Sequence of chain 1.B:
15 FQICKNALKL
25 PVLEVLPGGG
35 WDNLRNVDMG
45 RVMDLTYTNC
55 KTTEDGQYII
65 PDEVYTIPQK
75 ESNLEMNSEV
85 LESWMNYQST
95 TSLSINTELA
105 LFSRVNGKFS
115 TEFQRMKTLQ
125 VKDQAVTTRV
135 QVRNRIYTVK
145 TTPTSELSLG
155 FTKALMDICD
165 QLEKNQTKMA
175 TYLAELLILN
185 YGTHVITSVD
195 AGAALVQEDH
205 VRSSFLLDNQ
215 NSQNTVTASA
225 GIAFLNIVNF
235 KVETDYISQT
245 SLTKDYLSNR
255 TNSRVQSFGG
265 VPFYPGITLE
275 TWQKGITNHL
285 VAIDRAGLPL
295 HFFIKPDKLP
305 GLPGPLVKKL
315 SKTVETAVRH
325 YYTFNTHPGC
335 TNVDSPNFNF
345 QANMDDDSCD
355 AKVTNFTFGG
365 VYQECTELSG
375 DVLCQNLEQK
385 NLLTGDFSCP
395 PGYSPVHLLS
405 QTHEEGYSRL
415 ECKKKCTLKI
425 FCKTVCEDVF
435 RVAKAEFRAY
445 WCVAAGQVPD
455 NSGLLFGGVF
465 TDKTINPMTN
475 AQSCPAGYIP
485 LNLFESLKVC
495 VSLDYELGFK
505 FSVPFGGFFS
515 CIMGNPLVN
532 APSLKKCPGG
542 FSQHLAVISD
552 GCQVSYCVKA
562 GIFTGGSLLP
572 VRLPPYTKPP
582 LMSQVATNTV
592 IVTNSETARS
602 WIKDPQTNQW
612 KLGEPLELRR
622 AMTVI

A protein and the small-molecule ligand that binds it are described below.
Small molecule (SMILES): CC(=O)N[C@@H]1[C@@H](O)[C@H](O)[C@@H](CO)O[C@H]1O

Binding-site contacts:
Ligand atom C5 contacts residue ASN169 of chain 1.C at 3.7 Å.
Ligand atom C2 contacts residue ASN169 of chain 1.C at 2.5 Å.
Ligand atom O5 contacts residue ASN169 of chain 1.C at 2.4 Å (h-bond).
Ligand atom O7 contacts residue ASN169 of chain 1.C at 3.1 Å (h-bond).
Ligand atom O6 contacts residue LYS172 of chain 1.C at 4.4 Å.
Ligand atom C8 contacts residue THR588 of chain 1.C at 4.5 Å.
Ligand atom C7 contacts residue ASN169 of chain 1.C at 3.2 Å.
Ligand atom C1 contacts residue ASN169 of chain 1.C at 1.4 Å.
Ligand atom C4 contacts residue ASN169 of chain 1.C at 4.2 Å.
Ligand atom C8 contacts residue CYS416 of chain 1.B at 3.7 Å (hydrophobic).
Ligand atom O7 contacts residue GLN585 of chain 1.C at 4.0 Å.
Ligand atom C6 contacts residue THR171 of chain 1.C at 4.3 Å.
Ligand atom C8 contacts residue ASN169 of chain 1.C at 4.3 Å.
Ligand atom O7 contacts residue VAL586 of chain 1.C at 4.3 Å.
Ligand atom N2 contacts residue ASN169 of chain 1.C at 2.9 Å (h-bond).
Ligand atom O6 contacts residue GLN585 of chain 1.C at 3.8 Å.
Ligand atom C1 contacts residue GLN585 of chain 1.C at 4.2 Å.
Ligand atom C3 contacts residue ASN169 of chain 1.C at 3.8 Å.
Ligand atom O5 contacts residue GLN585 of chain 1.C at 3.9 Å.
Ligand atom C2 contacts residue GLN585 of chain 1.C at 4.0 Å.

Sequence of chain 1.C:
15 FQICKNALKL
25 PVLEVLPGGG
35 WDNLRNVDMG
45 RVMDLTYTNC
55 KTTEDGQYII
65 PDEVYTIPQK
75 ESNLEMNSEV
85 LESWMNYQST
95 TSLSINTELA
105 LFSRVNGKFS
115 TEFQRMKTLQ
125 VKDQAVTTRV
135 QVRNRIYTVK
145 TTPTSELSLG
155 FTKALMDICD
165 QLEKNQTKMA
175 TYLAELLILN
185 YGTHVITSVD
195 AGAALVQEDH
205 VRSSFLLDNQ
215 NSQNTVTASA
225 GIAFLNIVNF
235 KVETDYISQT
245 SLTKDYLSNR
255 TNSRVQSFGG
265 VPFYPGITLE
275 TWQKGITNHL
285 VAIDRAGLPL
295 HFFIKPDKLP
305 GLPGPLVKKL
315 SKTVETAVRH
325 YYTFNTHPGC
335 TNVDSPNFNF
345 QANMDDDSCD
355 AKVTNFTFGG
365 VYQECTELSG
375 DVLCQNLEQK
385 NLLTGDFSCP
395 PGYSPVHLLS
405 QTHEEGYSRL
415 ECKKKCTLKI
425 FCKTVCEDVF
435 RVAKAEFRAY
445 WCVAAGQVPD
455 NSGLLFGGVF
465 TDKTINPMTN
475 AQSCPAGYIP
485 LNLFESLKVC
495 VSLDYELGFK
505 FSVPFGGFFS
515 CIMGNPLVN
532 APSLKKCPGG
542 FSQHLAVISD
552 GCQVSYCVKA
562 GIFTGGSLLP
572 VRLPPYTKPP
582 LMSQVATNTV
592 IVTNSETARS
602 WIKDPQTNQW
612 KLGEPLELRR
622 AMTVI